Binding-site contacts:
Ligand atom C3 contacts residue ASP371 of chain 1.B at 3.0 Å.
Ligand atom C12 contacts residue GLY404 of chain 1.B at 3.6 Å.
Ligand atom O3 contacts residue ASP294 of chain 1.B at 3.2 Å (salt-bridge).
Ligand atom C2 contacts residue MN1 of chain 1.T at 2.9 Å.
Ligand atom C13 contacts residue ASP371 of chain 1.B at 3.7 Å.
Ligand atom C9 contacts residue MET309 of chain 1.B at 3.7 Å (hydrophobic).
Ligand atom O2 contacts residue ASP371 of chain 1.B at 3.1 Å (salt-bridge).
Ligand atom C16 contacts residue ASN369 of chain 1.B at 3.7 Å.
Ligand atom C2 contacts residue MN1 of chain 1.U at 2.9 Å.
Ligand atom N1 contacts residue BCT1 of chain 1.W at 3.8 Å.
Ligand atom N2 contacts residue ASP294 of chain 1.B at 3.1 Å (salt-bridge).
Ligand atom C6 contacts residue LEU402 of chain 1.B at 3.4 Å (hydrophobic).
Ligand atom C10 contacts residue MET309 of chain 1.B at 3.8 Å (hydrophobic).
Ligand atom C2 contacts residue LEU402 of chain 1.B at 3.5 Å (hydrophobic).
Ligand atom O2 contacts residue LYS289 of chain 1.B at 3.1 Å (salt-bridge).
Ligand atom O4 contacts residue GLY404 of chain 1.B at 3.0 Å (h-bond).
Ligand atom C6 contacts residue THR401 of chain 1.B at 3.5 Å.
Ligand atom C3 contacts residue MN1 of chain 1.T at 2.7 Å.
Ligand atom O2 contacts residue ASP294 of chain 1.B at 2.2 Å (salt-bridge).
Ligand atom O2 contacts residue GLU373 of chain 1.B at 2.7 Å (salt-bridge).
Ligand atom O4 contacts residue THR403 of chain 1.B at 3.6 Å.
Ligand atom N1 contacts residue ASP371 of chain 1.B at 3.7 Å.
Ligand atom N2 contacts residue THR401 of chain 1.B at 3.2 Å (h-bond).
Ligand atom O3 contacts residue MN1 of chain 1.T at 1.9 Å.
Ligand atom O2 contacts residue BCT1 of chain 1.W at 3.0 Å (h-bond).
Ligand atom C1 contacts residue MN1 of chain 1.U at 3.0 Å.
Ligand atom N2 contacts residue MN1 of chain 1.U at 2.0 Å.
Ligand atom C3 contacts residue LYS301 of chain 1.B at 3.7 Å.
Ligand atom N2 contacts residue LYS289 of chain 1.B at 2.8 Å (salt-bridge).
Ligand atom C2 contacts residue BCT1 of chain 1.W at 3.4 Å.
Ligand atom C2 contacts residue LYS289 of chain 1.B at 3.6 Å.
Ligand atom O2 contacts residue MN1 of chain 1.T at 2.0 Å.
Ligand atom C16 contacts residue LEU463 of chain 1.B at 3.6 Å (hydrophobic).
Ligand atom O2 contacts residue MN1 of chain 1.U at 1.9 Å.
Ligand atom O3 contacts residue ASP371 of chain 1.B at 2.4 Å (salt-bridge).
Ligand atom O3 contacts residue LYS301 of chain 1.B at 2.9 Å (salt-bridge).
Ligand atom C2 contacts residue ASP294 of chain 1.B at 3.3 Å.
Ligand atom C2 contacts residue ASP371 of chain 1.B at 3.6 Å.
Ligand atom C1 contacts residue ASP294 of chain 1.B at 3.5 Å.
Ligand atom N2 contacts residue ASP312 of chain 1.B at 2.7 Å (salt-bridge).

The protein below binds the small molecule below.
Small molecule (SMILES): CC(C)C[C@H](NC(=O)[C@@H](O)[C@H](N)Cc1ccccc1)C(=O)O

Sequence of chain 1.B:
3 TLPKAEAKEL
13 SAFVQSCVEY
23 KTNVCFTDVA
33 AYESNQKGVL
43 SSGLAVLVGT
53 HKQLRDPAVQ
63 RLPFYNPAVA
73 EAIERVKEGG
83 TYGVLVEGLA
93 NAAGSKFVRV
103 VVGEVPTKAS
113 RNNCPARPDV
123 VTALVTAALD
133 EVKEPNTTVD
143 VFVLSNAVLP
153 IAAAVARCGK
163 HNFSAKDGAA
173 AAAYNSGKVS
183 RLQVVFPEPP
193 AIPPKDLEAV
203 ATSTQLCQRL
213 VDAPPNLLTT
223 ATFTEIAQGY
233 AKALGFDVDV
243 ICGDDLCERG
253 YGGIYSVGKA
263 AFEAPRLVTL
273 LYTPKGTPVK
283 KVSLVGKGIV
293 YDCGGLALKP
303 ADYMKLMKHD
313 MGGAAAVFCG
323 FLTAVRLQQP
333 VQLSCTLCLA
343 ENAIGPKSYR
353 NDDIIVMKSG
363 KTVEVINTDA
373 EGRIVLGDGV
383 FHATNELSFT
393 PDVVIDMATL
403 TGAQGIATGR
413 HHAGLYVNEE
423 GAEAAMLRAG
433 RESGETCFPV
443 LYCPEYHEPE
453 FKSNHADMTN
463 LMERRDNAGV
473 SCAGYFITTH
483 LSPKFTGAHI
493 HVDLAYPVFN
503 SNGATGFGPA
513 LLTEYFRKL